The small molecule below binds the protein below.
Small molecule (SMILES): O=C(O)CCC(=O)C(=O)O

Sequence of chain 1.B:
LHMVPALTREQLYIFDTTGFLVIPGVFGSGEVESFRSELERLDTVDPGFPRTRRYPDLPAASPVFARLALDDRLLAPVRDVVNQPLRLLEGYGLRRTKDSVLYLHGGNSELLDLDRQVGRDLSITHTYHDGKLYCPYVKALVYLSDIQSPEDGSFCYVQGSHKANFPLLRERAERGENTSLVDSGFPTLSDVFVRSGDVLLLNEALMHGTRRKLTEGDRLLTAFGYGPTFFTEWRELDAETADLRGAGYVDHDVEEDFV

Binding-site contacts:
Ligand atom O1 contacts residue HIS209 of chain 1.B at 4.1 Å.
Ligand atom O3 contacts residue LEU222 of chain 1.B at 3.8 Å.
Ligand atom O4 contacts residue ARG220 of chain 1.B at 2.9 Å (salt-bridge).
Ligand atom O2 contacts residue NI1 of chain 1.H at 4.0 Å.
Ligand atom O3 contacts residue THR211 of chain 1.B at 3.7 Å.
Ligand atom O1 contacts residue TYR92 of chain 1.B at 3.5 Å (h-bond).
Ligand atom O3 contacts residue ARG220 of chain 1.B at 2.8 Å (salt-bridge).
Ligand atom C2 contacts residue NI1 of chain 1.H at 2.8 Å.
Ligand atom C5 contacts residue ARG220 of chain 1.B at 3.5 Å.
Ligand atom C1 contacts residue LYS140 of chain 1.B at 3.9 Å.
Ligand atom C3 contacts residue LEU102 of chain 1.B at 3.7 Å (hydrophobic).
Ligand atom C1 contacts residue NI1 of chain 1.H at 2.8 Å.
Ligand atom C1 contacts residue HIS105 of chain 1.B at 4.0 Å.
Ligand atom O2 contacts residue LEU94 of chain 1.B at 3.6 Å.
Ligand atom O4 contacts residue LEU222 of chain 1.B at 3.1 Å.
Ligand atom C4 contacts residue THR211 of chain 1.B at 4.1 Å.
Ligand atom O5 contacts residue LEU102 of chain 1.B at 3.9 Å.
Ligand atom O2 contacts residue TYR92 of chain 1.B at 2.6 Å (h-bond).
Ligand atom O1 contacts residue HIS105 of chain 1.B at 3.2 Å (h-bond).
Ligand atom O5 contacts residue HIS209 of chain 1.B at 3.0 Å.
Ligand atom C4 contacts residue PHE156 of chain 1.B at 3.9 Å (hydrophobic).
Ligand atom C5 contacts residue THR211 of chain 1.B at 3.5 Å.
Ligand atom O4 contacts residue THR211 of chain 1.B at 3.5 Å.
Ligand atom O5 contacts residue HIS105 of chain 1.B at 3.3 Å (h-bond).
Ligand atom O1 contacts residue HY01 of chain 1.J at 3.2 Å (h-bond).
Ligand atom O5 contacts residue NI1 of chain 1.H at 2.2 Å (h-bond).
Ligand atom O1 contacts residue LYS140 of chain 1.B at 3.2 Å (salt-bridge).
Ligand atom C2 contacts residue HIS209 of chain 1.B at 4.2 Å.
Ligand atom C1 contacts residue TYR92 of chain 1.B at 3.3 Å (hydrophobic).
Ligand atom C5 contacts residue LEU222 of chain 1.B at 3.5 Å (hydrophobic).
Ligand atom O3 contacts residue TYR144 of chain 1.B at 2.6 Å (h-bond).
Ligand atom C4 contacts residue TYR144 of chain 1.B at 4.0 Å (hydrophobic).
Ligand atom O1 contacts residue NI1 of chain 1.H at 2.0 Å (h-bond).
Ligand atom C2 contacts residue HIS105 of chain 1.B at 4.0 Å.
Ligand atom C1 contacts residue LEU102 of chain 1.B at 3.9 Å (hydrophobic).
Ligand atom C5 contacts residue TYR144 of chain 1.B at 3.5 Å (hydrophobic).
Ligand atom C2 contacts residue LEU102 of chain 1.B at 3.6 Å (hydrophobic).
Ligand atom O2 contacts residue LYS140 of chain 1.B at 4.1 Å.
Ligand atom O3 contacts residue PHE156 of chain 1.B at 3.8 Å.
Ligand atom C4 contacts residue LEU142 of chain 1.B at 3.9 Å (hydrophobic).